Sequence of chain 1.D:
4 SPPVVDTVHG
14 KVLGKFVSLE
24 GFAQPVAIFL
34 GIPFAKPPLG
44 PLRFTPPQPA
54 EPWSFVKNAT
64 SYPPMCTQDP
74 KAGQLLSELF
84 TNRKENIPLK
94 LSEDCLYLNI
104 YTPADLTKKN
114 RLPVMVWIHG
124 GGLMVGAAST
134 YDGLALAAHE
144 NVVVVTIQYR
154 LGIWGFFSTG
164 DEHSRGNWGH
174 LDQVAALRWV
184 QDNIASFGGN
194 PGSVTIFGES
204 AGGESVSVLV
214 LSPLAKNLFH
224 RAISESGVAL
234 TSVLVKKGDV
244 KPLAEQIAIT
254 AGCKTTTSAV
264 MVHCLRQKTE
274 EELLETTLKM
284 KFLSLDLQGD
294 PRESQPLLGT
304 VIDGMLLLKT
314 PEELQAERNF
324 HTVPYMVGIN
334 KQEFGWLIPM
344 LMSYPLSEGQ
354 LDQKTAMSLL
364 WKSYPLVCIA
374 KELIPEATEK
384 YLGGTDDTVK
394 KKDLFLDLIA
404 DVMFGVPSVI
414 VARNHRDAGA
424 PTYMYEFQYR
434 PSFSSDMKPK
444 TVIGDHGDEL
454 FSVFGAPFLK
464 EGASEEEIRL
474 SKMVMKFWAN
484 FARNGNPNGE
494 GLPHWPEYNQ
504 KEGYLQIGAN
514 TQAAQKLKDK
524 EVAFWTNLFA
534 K

A small-molecule ligand and the protein it binds are described below.
Small molecule (SMILES): Nc1c2c(nc3ccccc13)CCCC2

Binding-site contacts:
Ligand atom C10 contacts residue HIS449 of chain 1.D at 3.9 Å.
Ligand atom C2 contacts residue LEU286 of chain 1.D at 3.4 Å (hydrophobic).
Ligand atom C1 contacts residue LEU286 of chain 1.D at 3.7 Å (hydrophobic).
Ligand atom C3 contacts residue GLY125 of chain 1.D at 4.5 Å.
Ligand atom C13 contacts residue PHE407 of chain 1.D at 4.0 Å (hydrophobic).
Ligand atom C10 contacts residue SER203 of chain 1.D at 4.0 Å.
Ligand atom C9 contacts residue ILE341 of chain 1.D at 4.3 Å (hydrophobic).
Ligand atom C10 contacts residue ILE341 of chain 1.D at 4.3 Å (hydrophobic).
Ligand atom C4 contacts residue GLY125 of chain 1.D at 4.4 Å.
Ligand atom C8 contacts residue GLY125 of chain 1.D at 4.2 Å.
Ligand atom N15 contacts residue ILE341 of chain 1.D at 4.5 Å.
Ligand atom N15 contacts residue SER203 of chain 1.D at 3.0 Å (h-bond).
Ligand atom N15 contacts residue HIS449 of chain 1.D at 2.9 Å (h-bond).
Ligand atom C11 contacts residue LEU300 of chain 1.D at 4.4 Å (hydrophobic).
Ligand atom C9 contacts residue HIS449 of chain 1.D at 4.2 Å.
Ligand atom C9 contacts residue SER203 of chain 1.D at 4.0 Å.
Ligand atom C14 contacts residue ILE341 of chain 1.D at 4.4 Å (hydrophobic).
Ligand atom C13 contacts residue SER203 of chain 1.D at 4.3 Å.
Ligand atom C10 contacts residue GLY125 of chain 1.D at 4.4 Å.
Ligand atom C9 contacts residue GLY125 of chain 1.D at 4.5 Å.
Ligand atom C14 contacts residue SER203 of chain 1.D at 3.2 Å.
Ligand atom C5 contacts residue LEU344 of chain 1.D at 4.0 Å (hydrophobic).
Ligand atom C1 contacts residue LEU344 of chain 1.D at 3.9 Å (hydrophobic).
Ligand atom C12 contacts residue VAL236 of chain 1.D at 3.7 Å (hydrophobic).
Ligand atom C12 contacts residue LEU237 of chain 1.D at 4.4 Å (hydrophobic).
Ligand atom C6 contacts residue LEU344 of chain 1.D at 3.4 Å (hydrophobic).
Ligand atom C11 contacts residue VAL236 of chain 1.D at 4.2 Å (hydrophobic).
Ligand atom C14 contacts residue PHE407 of chain 1.D at 3.9 Å (hydrophobic).
Ligand atom C13 contacts residue LEU237 of chain 1.D at 4.0 Å (hydrophobic).
Ligand atom N7 contacts residue GLY125 of chain 1.D at 4.2 Å.
Ligand atom C12 contacts residue PHE407 of chain 1.D at 4.2 Å (hydrophobic).
Ligand atom C14 contacts residue HIS449 of chain 1.D at 3.7 Å.
Ligand atom C11 contacts residue LEU237 of chain 1.D at 4.5 Å (hydrophobic).